The protein below binds the small molecule below.
Small molecule (SMILES): CC[P-]([Au+])(CC)CC

Binding-site contacts:
Ligand atom C6 contacts residue LEU325 of chain 2.C at 3.5 Å (hydrophobic).
Ligand atom C5 contacts residue ALA366 of chain 2.C at 4.4 Å (hydrophobic).
Ligand atom C2 contacts residue SO41 of chain 2.IA at 3.9 Å.
Ligand atom AU1 contacts residue CYS322 of chain 2.C at 2.5 Å.
Ligand atom P1 contacts residue LEU325 of chain 2.C at 4.4 Å.
Ligand atom AU1 contacts residue GLN327 of chain 2.C at 4.3 Å.
Ligand atom C2 contacts residue ALA170 of chain 2.C at 4.1 Å (hydrophobic).
Ligand atom C6 contacts residue VAL321 of chain 2.C at 3.2 Å (hydrophobic).
Ligand atom C5 contacts residue ILE468 of chain 1.C at 3.8 Å (hydrophobic).
Ligand atom P1 contacts residue SO41 of chain 2.IA at 3.8 Å.
Ligand atom C6 contacts residue MET318 of chain 2.C at 3.8 Å (hydrophobic).
Ligand atom C5 contacts residue SO41 of chain 2.HA at 4.4 Å.
Ligand atom C2 contacts residue LYS169 of chain 2.C at 3.3 Å.
Ligand atom C6 contacts residue CYS322 of chain 2.C at 3.6 Å (hydrophobic).
Ligand atom AU1 contacts residue AUF1 of chain 2.U at 3.2 Å.
Ligand atom C4 contacts residue SO41 of chain 2.IA at 4.1 Å.
Ligand atom C5 contacts residue VAL321 of chain 2.C at 4.3 Å (hydrophobic).
Ligand atom C1 contacts residue SO41 of chain 2.IA at 3.0 Å.
Ligand atom C5 contacts residue LEU325 of chain 2.C at 4.0 Å (hydrophobic).
Ligand atom P1 contacts residue ALA366 of chain 2.C at 4.4 Å.
Ligand atom C2 contacts residue ALA366 of chain 2.C at 2.8 Å (hydrophobic).
Ligand atom C4 contacts residue ALA170 of chain 2.C at 3.7 Å (hydrophobic).
Ligand atom C3 contacts residue LEU325 of chain 2.C at 4.0 Å (hydrophobic).
Ligand atom AU1 contacts residue SO41 of chain 2.IA at 3.5 Å.
Ligand atom C4 contacts residue LYS169 of chain 2.C at 4.0 Å.
Ligand atom C6 contacts residue SO41 of chain 2.HA at 3.7 Å.
Ligand atom C1 contacts residue ALA366 of chain 2.C at 3.2 Å (hydrophobic).

Sequence of chain 1.C:
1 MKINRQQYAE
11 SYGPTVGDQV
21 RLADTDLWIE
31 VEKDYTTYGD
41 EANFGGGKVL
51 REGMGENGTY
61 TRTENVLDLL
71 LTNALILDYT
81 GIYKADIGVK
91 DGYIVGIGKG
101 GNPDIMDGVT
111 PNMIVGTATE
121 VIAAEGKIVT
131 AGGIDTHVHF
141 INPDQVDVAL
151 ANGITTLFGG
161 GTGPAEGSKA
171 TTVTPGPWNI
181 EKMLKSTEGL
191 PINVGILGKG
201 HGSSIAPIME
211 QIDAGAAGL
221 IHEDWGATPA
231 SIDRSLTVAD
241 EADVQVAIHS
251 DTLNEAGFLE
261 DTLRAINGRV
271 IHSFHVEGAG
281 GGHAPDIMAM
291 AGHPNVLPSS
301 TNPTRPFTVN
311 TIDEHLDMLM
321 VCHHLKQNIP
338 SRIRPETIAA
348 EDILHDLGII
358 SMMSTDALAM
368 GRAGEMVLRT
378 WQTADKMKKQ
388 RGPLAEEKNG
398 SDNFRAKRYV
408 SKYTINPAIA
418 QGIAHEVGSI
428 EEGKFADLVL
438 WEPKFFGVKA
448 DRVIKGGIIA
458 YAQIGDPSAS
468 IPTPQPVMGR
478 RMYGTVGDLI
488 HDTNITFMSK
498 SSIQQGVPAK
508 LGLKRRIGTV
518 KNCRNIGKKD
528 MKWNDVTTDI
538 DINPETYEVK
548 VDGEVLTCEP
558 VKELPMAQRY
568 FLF

Sequence of chain 2.C:
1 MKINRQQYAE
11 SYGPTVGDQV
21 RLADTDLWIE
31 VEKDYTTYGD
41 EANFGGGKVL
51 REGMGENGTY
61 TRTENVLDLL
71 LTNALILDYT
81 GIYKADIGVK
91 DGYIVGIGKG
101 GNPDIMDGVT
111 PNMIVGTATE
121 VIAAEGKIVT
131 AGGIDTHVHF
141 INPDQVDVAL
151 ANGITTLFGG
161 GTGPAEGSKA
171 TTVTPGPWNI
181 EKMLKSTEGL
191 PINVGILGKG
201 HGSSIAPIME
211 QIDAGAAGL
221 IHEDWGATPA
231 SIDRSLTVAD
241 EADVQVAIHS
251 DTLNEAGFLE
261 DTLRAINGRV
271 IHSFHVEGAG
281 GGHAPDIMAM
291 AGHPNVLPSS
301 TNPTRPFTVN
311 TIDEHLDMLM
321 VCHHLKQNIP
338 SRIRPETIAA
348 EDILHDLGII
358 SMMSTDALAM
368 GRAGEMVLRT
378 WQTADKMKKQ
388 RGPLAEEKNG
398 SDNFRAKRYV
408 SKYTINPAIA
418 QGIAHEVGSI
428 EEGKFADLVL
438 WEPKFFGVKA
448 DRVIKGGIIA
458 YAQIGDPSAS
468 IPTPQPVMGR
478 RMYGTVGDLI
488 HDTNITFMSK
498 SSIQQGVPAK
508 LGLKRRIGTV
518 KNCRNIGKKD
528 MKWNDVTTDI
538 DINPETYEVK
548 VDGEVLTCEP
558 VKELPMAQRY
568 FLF